A protein and the small-molecule ligand that binds it are described below.
Small molecule (SMILES): NC(=O)c1ccc(NC2CCCC2)nc1

Sequence of chain 1.A:
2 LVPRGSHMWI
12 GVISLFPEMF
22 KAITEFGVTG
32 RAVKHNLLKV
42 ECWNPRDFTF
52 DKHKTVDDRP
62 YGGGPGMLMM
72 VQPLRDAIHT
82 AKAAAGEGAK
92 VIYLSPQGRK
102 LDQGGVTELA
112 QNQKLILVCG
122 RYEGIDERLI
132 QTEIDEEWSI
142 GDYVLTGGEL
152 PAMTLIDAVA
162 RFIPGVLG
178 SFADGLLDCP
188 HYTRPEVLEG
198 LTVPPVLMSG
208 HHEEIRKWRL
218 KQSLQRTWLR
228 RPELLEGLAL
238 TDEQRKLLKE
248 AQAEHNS

Binding-site contacts:
Ligand atom N contacts residue GLY142 of chain 1.A at 2.9 Å (h-bond).
Ligand atom C4 contacts residue GLY148 of chain 1.A at 4.0 Å.
Ligand atom C2 contacts residue LEU95 of chain 1.A at 3.6 Å (hydrophobic).
Ligand atom C1 contacts residue PRO97 of chain 1.A at 3.7 Å (hydrophobic).
Ligand atom C3 contacts residue LEU95 of chain 1.A at 3.4 Å (hydrophobic).
Ligand atom C10 contacts residue LEU146 of chain 1.A at 3.5 Å (hydrophobic).
Ligand atom N contacts residue ILE141 of chain 1.A at 4.0 Å.
Ligand atom C10 contacts residue PRO97 of chain 1.A at 3.6 Å (hydrophobic).
Ligand atom O contacts residue PRO152 of chain 1.A at 3.9 Å.
Ligand atom C7 contacts residue GLY125 of chain 1.A at 3.9 Å.
Ligand atom C9 contacts residue GLY148 of chain 1.A at 4.0 Å.
Ligand atom C1 contacts residue PRO152 of chain 1.A at 3.8 Å (hydrophobic).
Ligand atom C9 contacts residue THR147 of chain 1.A at 3.9 Å.
Ligand atom C5 contacts residue GLY121 of chain 1.A at 3.7 Å.
Ligand atom C8 contacts residue GLU124 of chain 1.A at 3.9 Å.
Ligand atom C contacts residue SER140 of chain 1.A at 3.8 Å.
Ligand atom O contacts residue ILE141 of chain 1.A at 2.8 Å (h-bond).
Ligand atom C9 contacts residue LEU146 of chain 1.A at 3.8 Å (hydrophobic).
Ligand atom C4 contacts residue LEU146 of chain 1.A at 3.9 Å (hydrophobic).
Ligand atom O contacts residue SER140 of chain 1.A at 3.4 Å.
Ligand atom C8 contacts residue TYR123 of chain 1.A at 3.4 Å (hydrophobic).
Ligand atom C7 contacts residue TYR94 of chain 1.A at 3.8 Å (hydrophobic).
Ligand atom N contacts residue TYR144 of chain 1.A at 3.1 Å (h-bond).
Ligand atom N2 contacts residue VAL145 of chain 1.A at 3.9 Å.
Ligand atom N contacts residue SER140 of chain 1.A at 3.4 Å (h-bond).
Ligand atom C2 contacts residue PRO152 of chain 1.A at 3.5 Å (hydrophobic).
Ligand atom C6 contacts residue TYR94 of chain 1.A at 3.7 Å (hydrophobic).
Ligand atom C3 contacts residue SER96 of chain 1.A at 3.7 Å.
Ligand atom N2 contacts residue PRO97 of chain 1.A at 3.9 Å.
Ligand atom C2 contacts residue PRO97 of chain 1.A at 3.9 Å (hydrophobic).
Ligand atom C6 contacts residue LEU95 of chain 1.A at 3.9 Å (hydrophobic).
Ligand atom C5 contacts residue GLY148 of chain 1.A at 3.8 Å.
Ligand atom C5 contacts residue GLY149 of chain 1.A at 3.8 Å.
Ligand atom C contacts residue ILE141 of chain 1.A at 3.8 Å (hydrophobic).
Ligand atom C10 contacts residue TYR144 of chain 1.A at 3.4 Å (hydrophobic).
Ligand atom N2 contacts residue LEU146 of chain 1.A at 2.9 Å (h-bond).
Ligand atom C9 contacts residue TYR123 of chain 1.A at 3.9 Å (hydrophobic).
Ligand atom C2 contacts residue SER96 of chain 1.A at 3.4 Å.
Ligand atom N1 contacts residue LEU146 of chain 1.A at 3.2 Å (h-bond).
Ligand atom C9 contacts residue GLY121 of chain 1.A at 3.6 Å.